Binding-site contacts:
Ligand atom OAP contacts residue TYR170 of chain 1.I at 3.4 Å (h-bond).
Ligand atom CAR contacts residue THR196 of chain 1.I at 3.1 Å.
Ligand atom PBM contacts residue LEU172 of chain 1.I at 3.5 Å.
Ligand atom OAG contacts residue SER167 of chain 1.I at 3.8 Å.
Ligand atom OAF contacts residue ARG277 of chain 1.I at 3.0 Å (salt-bridge).
Ligand atom OAX contacts residue TYR170 of chain 1.I at 3.3 Å (h-bond).
Ligand atom OAJ contacts residue TYR170 of chain 1.I at 3.1 Å (h-bond).
Ligand atom OAN contacts residue ARG280 of chain 1.I at 2.6 Å (salt-bridge).
Ligand atom OAY contacts residue SER173 of chain 1.I at 3.7 Å.
Ligand atom CBD contacts residue GLN200 of chain 1.I at 3.6 Å.
Ligand atom OAB contacts residue LEU172 of chain 1.I at 3.5 Å (h-bond).
Ligand atom OAN contacts residue THR320 of chain 1.I at 2.9 Å (h-bond).
Ligand atom CBD contacts residue ARG277 of chain 1.I at 3.8 Å.
Ligand atom PBL contacts residue TYR170 of chain 1.I at 3.6 Å.
Ligand atom OAO contacts residue LYS273 of chain 1.I at 3.4 Å.
Ligand atom OAP contacts residue ARG277 of chain 1.I at 3.1 Å (salt-bridge).
Ligand atom OAQ contacts residue LYS150 of chain 1.I at 2.8 Å (salt-bridge).
Ligand atom CAW contacts residue TYR170 of chain 1.I at 3.1 Å (hydrophobic).
Ligand atom OAX contacts residue ARG280 of chain 1.I at 3.2 Å (salt-bridge).
Ligand atom OAP contacts residue ALA171 of chain 1.I at 3.4 Å (h-bond).
Ligand atom OAJ contacts residue HIS281 of chain 1.I at 3.7 Å.
Ligand atom CBH contacts residue TYR170 of chain 1.I at 3.6 Å (hydrophobic).
Ligand atom CBC contacts residue GLN200 of chain 1.I at 3.7 Å.
Ligand atom PBL contacts residue ARG280 of chain 1.I at 3.7 Å.
Ligand atom OAH contacts residue HIS281 of chain 1.I at 3.0 Å (h-bond).
Ligand atom OAZ contacts residue TYR170 of chain 1.I at 3.5 Å.
Ligand atom OAK contacts residue ASP199 of chain 1.I at 3.4 Å (salt-bridge).
Ligand atom CAU contacts residue TYR170 of chain 1.I at 3.7 Å (hydrophobic).
Ligand atom OAG contacts residue TYR170 of chain 1.I at 3.7 Å.
Ligand atom CAW contacts residue PRO149 of chain 1.I at 3.7 Å (hydrophobic).
Ligand atom OAQ contacts residue PRO149 of chain 1.I at 3.7 Å.
Ligand atom OAD contacts residue THR196 of chain 1.I at 3.2 Å (h-bond).
Ligand atom OAN contacts residue THR276 of chain 1.I at 3.2 Å.
Ligand atom OAK contacts residue GLN200 of chain 1.I at 3.5 Å (h-bond).
Ligand atom OAQ contacts residue ALA151 of chain 1.I at 2.8 Å (h-bond).
Ligand atom OAB contacts residue SER173 of chain 1.I at 3.5 Å (h-bond).
Ligand atom OAP contacts residue LEU172 of chain 1.I at 2.6 Å (h-bond).
Ligand atom OAB contacts residue ALA171 of chain 1.I at 3.8 Å.
Ligand atom CAV contacts residue TYR170 of chain 1.I at 3.7 Å (hydrophobic).
Ligand atom OAO contacts residue TYR170 of chain 1.I at 3.0 Å (h-bond).

A small-molecule ligand and the protein it binds are described below.
Small molecule (SMILES): O=P(O)(O)OC[C@H](O)[C@H](O)[C@H](O)COP(=O)(O)OC[C@H](O)[C@H](O)[C@H](O)COP(=O)(O)OC[C@@H](O)[C@@H](O)[C@@H](O)CO

Sequence of chain 1.I:
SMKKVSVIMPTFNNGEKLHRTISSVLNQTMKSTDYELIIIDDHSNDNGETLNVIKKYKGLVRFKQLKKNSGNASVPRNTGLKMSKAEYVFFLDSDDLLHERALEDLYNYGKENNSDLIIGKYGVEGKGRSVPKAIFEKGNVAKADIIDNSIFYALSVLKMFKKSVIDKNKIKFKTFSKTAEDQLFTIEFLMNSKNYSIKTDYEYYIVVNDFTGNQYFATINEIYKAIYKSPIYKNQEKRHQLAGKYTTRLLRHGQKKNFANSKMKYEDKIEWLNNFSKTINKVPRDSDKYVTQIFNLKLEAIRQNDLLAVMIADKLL